A protein and the small-molecule ligand that binds it are described below.
Small molecule (SMILES): CC(=O)N[C@H]1[C@H](O[C@H]2[C@H](O)[C@@H](NC(C)=O)CO[C@@H]2CO)O[C@H](CO)[C@@H](O[C@@H]2O[C@H](CO)[C@@H](O)[C@H](O)[C@@H]2O)[C@@H]1O

Sequence of chain 1.D:
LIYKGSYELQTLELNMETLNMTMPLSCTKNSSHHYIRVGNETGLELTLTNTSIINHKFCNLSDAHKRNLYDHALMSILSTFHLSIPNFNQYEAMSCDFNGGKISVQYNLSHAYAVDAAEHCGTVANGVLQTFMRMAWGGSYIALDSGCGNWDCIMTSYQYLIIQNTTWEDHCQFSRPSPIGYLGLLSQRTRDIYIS

Binding-site contacts:
Ligand atom O6 contacts residue LYS102 of chain 1.D at 3.2 Å.
Ligand atom C6 contacts residue LYS102 of chain 1.D at 4.4 Å.
Ligand atom C8 contacts residue THR167 of chain 1.D at 4.0 Å.
Ligand atom C8 contacts residue THR166 of chain 1.D at 3.7 Å.
Ligand atom C2 contacts residue ASN165 of chain 1.D at 2.5 Å.
Ligand atom O7 contacts residue THR167 of chain 1.D at 3.0 Å (h-bond).
Ligand atom C7 contacts residue ASN165 of chain 1.D at 3.8 Å.
Ligand atom C7 contacts residue THR167 of chain 1.D at 4.0 Å.
Ligand atom N2 contacts residue ASN165 of chain 1.D at 3.0 Å (h-bond).
Ligand atom O7 contacts residue THR166 of chain 1.D at 3.9 Å.
Ligand atom C5 contacts residue ASN165 of chain 1.D at 3.8 Å.
Ligand atom C1 contacts residue ASN165 of chain 1.D at 1.5 Å.
Ligand atom C5 contacts residue LYS102 of chain 1.D at 4.3 Å.
Ligand atom O6 contacts residue GLY101 of chain 1.D at 3.6 Å.
Ligand atom C4 contacts residue ASN165 of chain 1.D at 4.4 Å.
Ligand atom O7 contacts residue ASN165 of chain 1.D at 4.3 Å.
Ligand atom O6 contacts residue GLY100 of chain 1.D at 3.9 Å.
Ligand atom C8 contacts residue ASN165 of chain 1.D at 3.8 Å.
Ligand atom C3 contacts residue ASN165 of chain 1.D at 3.9 Å.
Ligand atom O5 contacts residue ASN165 of chain 1.D at 2.4 Å (h-bond).
Ligand atom C1 contacts residue LYS102 of chain 1.D at 4.3 Å.
Ligand atom C7 contacts residue THR166 of chain 1.D at 3.9 Å.
Ligand atom O5 contacts residue LYS102 of chain 1.D at 4.3 Å.